A small-molecule ligand and the protein it binds are described below.
Small molecule (SMILES): CC(=O)N[C@H]1[C@H](O[C@H]2[C@H](O)[C@@H](NC(C)=O)CO[C@@H]2CO)O[C@H](CO)[C@@H](O[C@@H]2O[C@H](CO[C@H]3O[C@H](CO)[C@@H](O)[C@H](O)[C@@H]3O)[C@@H](O)[C@H](O[C@H]3O[C@H](CO)[C@@H](O)[C@H](O)[C@@H]3O)[C@@H]2O)[C@@H]1O

Binding-site contacts:
Ligand atom C3 contacts residue ASN146 of chain 1.A at 3.8 Å.
Ligand atom C7 contacts residue ASN146 of chain 1.A at 3.8 Å.
Ligand atom C4 contacts residue LYS299 of chain 1.A at 3.5 Å.
Ligand atom O5 contacts residue LYS136 of chain 1.A at 3.9 Å.
Ligand atom C5 contacts residue LYS299 of chain 1.A at 3.2 Å.
Ligand atom N2 contacts residue SER300 of chain 1.A at 3.6 Å.
Ligand atom O7 contacts residue ASN146 of chain 1.A at 4.0 Å.
Ligand atom O4 contacts residue LYS299 of chain 1.A at 3.5 Å (salt-bridge).
Ligand atom C2 contacts residue SER300 of chain 1.A at 4.3 Å.
Ligand atom C6 contacts residue LYS299 of chain 1.A at 4.3 Å.
Ligand atom C3 contacts residue LYS299 of chain 1.A at 3.4 Å.
Ligand atom C1 contacts residue LYS299 of chain 1.A at 4.2 Å.
Ligand atom O7 contacts residue PRO96 of chain 1.A at 3.0 Å.
Ligand atom O3 contacts residue ILE292 of chain 1.A at 3.8 Å.
Ligand atom O5 contacts residue LYS299 of chain 1.A at 4.1 Å.
Ligand atom C6 contacts residue THR297 of chain 1.A at 4.2 Å.
Ligand atom C6 contacts residue CYS298 of chain 1.A at 3.8 Å (hydrophobic).
Ligand atom C2 contacts residue LYS299 of chain 1.A at 4.3 Å.
Ligand atom O6 contacts residue LYS136 of chain 1.A at 2.9 Å (salt-bridge).
Ligand atom O6 contacts residue CYS298 of chain 1.A at 2.9 Å (h-bond).
Ligand atom C6 contacts residue ASP95 of chain 1.A at 4.0 Å.
Ligand atom C5 contacts residue ASP95 of chain 1.A at 3.4 Å.
Ligand atom C8 contacts residue ASN244 of chain 1.A at 3.6 Å.
Ligand atom C6 contacts residue LYS136 of chain 1.A at 4.2 Å.
Ligand atom C2 contacts residue ASN146 of chain 1.A at 2.5 Å.
Ligand atom C4 contacts residue ASN146 of chain 1.A at 4.1 Å.
Ligand atom O5 contacts residue ASN146 of chain 1.A at 2.4 Å (h-bond).
Ligand atom O5 contacts residue ASP95 of chain 1.A at 3.6 Å.
Ligand atom C7 contacts residue PRO96 of chain 1.A at 4.2 Å (hydrophobic).
Ligand atom O7 contacts residue ASP95 of chain 1.A at 4.1 Å.
Ligand atom O6 contacts residue THR297 of chain 1.A at 2.8 Å (h-bond).
Ligand atom C1 contacts residue SER300 of chain 1.A at 4.0 Å.
Ligand atom C1 contacts residue ASN146 of chain 1.A at 1.4 Å.
Ligand atom O3 contacts residue ASP95 of chain 1.A at 3.9 Å.
Ligand atom C5 contacts residue ASN146 of chain 1.A at 3.7 Å.
Ligand atom O3 contacts residue CYS298 of chain 1.A at 4.0 Å.
Ligand atom N2 contacts residue ASN146 of chain 1.A at 3.0 Å (h-bond).
Ligand atom O7 contacts residue LYS299 of chain 1.A at 4.0 Å.
Ligand atom C8 contacts residue VAL138 of chain 1.A at 4.0 Å (hydrophobic).
Ligand atom C1 contacts residue ASP95 of chain 1.A at 4.1 Å.

Sequence of chain 1.A:
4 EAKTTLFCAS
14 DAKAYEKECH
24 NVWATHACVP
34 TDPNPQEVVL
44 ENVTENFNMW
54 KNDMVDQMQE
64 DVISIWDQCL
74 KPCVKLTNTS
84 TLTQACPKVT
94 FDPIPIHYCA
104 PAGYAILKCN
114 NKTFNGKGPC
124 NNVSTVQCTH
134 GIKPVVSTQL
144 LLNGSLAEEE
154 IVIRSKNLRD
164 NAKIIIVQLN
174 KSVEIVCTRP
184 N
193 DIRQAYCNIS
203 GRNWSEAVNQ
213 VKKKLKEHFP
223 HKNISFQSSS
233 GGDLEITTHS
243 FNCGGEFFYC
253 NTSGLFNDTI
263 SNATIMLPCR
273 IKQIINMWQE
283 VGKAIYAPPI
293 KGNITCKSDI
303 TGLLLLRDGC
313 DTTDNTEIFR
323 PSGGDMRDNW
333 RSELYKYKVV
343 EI